Binding-site contacts:
Ligand atom C3 contacts residue ARG185 of chain 1.B at 3.7 Å.
Ligand atom O4 contacts residue ARG185 of chain 1.B at 2.9 Å (salt-bridge).
Ligand atom C2 contacts residue GLU109 of chain 1.B at 4.1 Å.
Ligand atom C1 contacts residue ASN113 of chain 1.B at 1.4 Å.
Ligand atom C2 contacts residue ARG185 of chain 1.B at 4.2 Å.
Ligand atom O5 contacts residue TYR116 of chain 1.B at 3.5 Å.
Ligand atom C1 contacts residue TYR116 of chain 1.B at 4.1 Å (hydrophobic).
Ligand atom C6 contacts residue ARG185 of chain 1.B at 4.3 Å.
Ligand atom O3 contacts residue LEU207 of chain 1.A at 4.4 Å.
Ligand atom C2 contacts residue LEU207 of chain 1.A at 4.3 Å (hydrophobic).
Ligand atom O6 contacts residue TYR116 of chain 1.B at 3.3 Å (h-bond).
Ligand atom C4 contacts residue ARG185 of chain 1.B at 3.5 Å.
Ligand atom O5 contacts residue GLU109 of chain 1.B at 3.5 Å (salt-bridge).
Ligand atom C5 contacts residue ARG185 of chain 1.B at 3.6 Å.
Ligand atom C6 contacts residue ASP208 of chain 1.A at 3.7 Å.
Ligand atom N2 contacts residue ARG185 of chain 1.B at 4.0 Å.
Ligand atom O5 contacts residue PHE189 of chain 1.B at 4.3 Å.
Ligand atom C5 contacts residue PHE189 of chain 1.B at 4.1 Å (hydrophobic).
Ligand atom C5 contacts residue ASN113 of chain 1.B at 3.6 Å.
Ligand atom C1 contacts residue ARG185 of chain 1.B at 4.1 Å.
Ligand atom C2 contacts residue ASN113 of chain 1.B at 2.5 Å.
Ligand atom O5 contacts residue ASN113 of chain 1.B at 2.3 Å (h-bond).
Ligand atom O6 contacts residue ASP208 of chain 1.A at 3.4 Å (salt-bridge).
Ligand atom O6 contacts residue LEU207 of chain 1.A at 3.8 Å.
Ligand atom C7 contacts residue ARG185 of chain 1.B at 3.2 Å.
Ligand atom C4 contacts residue ASN113 of chain 1.B at 4.2 Å.
Ligand atom C5 contacts residue LEU207 of chain 1.A at 4.4 Å (hydrophobic).
Ligand atom C8 contacts residue ARG185 of chain 1.B at 3.7 Å.
Ligand atom O7 contacts residue LEU207 of chain 1.A at 3.5 Å.
Ligand atom O6 contacts residue GLU109 of chain 1.B at 4.3 Å.
Ligand atom C4 contacts residue LEU207 of chain 1.A at 3.9 Å (hydrophobic).
Ligand atom C7 contacts residue ASN113 of chain 1.B at 3.7 Å.
Ligand atom O7 contacts residue ASN113 of chain 1.B at 4.0 Å.
Ligand atom C6 contacts residue PHE189 of chain 1.B at 3.8 Å (hydrophobic).
Ligand atom O7 contacts residue ARG185 of chain 1.B at 2.4 Å (salt-bridge).
Ligand atom C6 contacts residue TYR116 of chain 1.B at 3.7 Å (hydrophobic).
Ligand atom N2 contacts residue ASN113 of chain 1.B at 3.0 Å (h-bond).
Ligand atom C3 contacts residue ASN113 of chain 1.B at 3.8 Å.
Ligand atom O5 contacts residue LEU207 of chain 1.A at 4.2 Å.
Ligand atom C1 contacts residue GLU109 of chain 1.B at 3.6 Å.

A small-molecule ligand and the protein it binds are described below.
Small molecule (SMILES): CC(=O)N[C@H]1[C@H](O[C@H]2[C@H](O)[C@@H](NC(C)=O)CO[C@@H]2CO)O[C@H](CO)[C@@H](O[C@H]2O[C@H](CO)[C@@H](O)[C@H](O)[C@@H]2O)[C@@H]1O

Sequence of chain 1.B:
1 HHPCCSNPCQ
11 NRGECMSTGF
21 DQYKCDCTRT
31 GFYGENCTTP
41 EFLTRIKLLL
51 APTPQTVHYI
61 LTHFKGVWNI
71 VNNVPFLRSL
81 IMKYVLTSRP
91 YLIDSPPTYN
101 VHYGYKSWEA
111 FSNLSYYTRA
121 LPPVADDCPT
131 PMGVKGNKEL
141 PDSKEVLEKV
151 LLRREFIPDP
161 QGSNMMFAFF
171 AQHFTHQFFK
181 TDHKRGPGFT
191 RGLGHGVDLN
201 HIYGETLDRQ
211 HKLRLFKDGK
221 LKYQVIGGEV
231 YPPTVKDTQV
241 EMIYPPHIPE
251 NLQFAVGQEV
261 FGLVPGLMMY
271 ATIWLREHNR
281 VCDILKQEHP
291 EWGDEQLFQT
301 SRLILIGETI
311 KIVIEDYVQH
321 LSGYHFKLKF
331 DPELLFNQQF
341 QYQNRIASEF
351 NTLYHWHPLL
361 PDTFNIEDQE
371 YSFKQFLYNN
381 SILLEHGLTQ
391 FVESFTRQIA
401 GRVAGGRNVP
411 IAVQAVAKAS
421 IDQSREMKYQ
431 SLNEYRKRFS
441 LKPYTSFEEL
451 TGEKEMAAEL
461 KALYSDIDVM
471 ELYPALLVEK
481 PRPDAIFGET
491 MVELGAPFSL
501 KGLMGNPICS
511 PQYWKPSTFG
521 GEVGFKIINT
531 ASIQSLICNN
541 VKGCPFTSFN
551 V

Sequence of chain 1.A:
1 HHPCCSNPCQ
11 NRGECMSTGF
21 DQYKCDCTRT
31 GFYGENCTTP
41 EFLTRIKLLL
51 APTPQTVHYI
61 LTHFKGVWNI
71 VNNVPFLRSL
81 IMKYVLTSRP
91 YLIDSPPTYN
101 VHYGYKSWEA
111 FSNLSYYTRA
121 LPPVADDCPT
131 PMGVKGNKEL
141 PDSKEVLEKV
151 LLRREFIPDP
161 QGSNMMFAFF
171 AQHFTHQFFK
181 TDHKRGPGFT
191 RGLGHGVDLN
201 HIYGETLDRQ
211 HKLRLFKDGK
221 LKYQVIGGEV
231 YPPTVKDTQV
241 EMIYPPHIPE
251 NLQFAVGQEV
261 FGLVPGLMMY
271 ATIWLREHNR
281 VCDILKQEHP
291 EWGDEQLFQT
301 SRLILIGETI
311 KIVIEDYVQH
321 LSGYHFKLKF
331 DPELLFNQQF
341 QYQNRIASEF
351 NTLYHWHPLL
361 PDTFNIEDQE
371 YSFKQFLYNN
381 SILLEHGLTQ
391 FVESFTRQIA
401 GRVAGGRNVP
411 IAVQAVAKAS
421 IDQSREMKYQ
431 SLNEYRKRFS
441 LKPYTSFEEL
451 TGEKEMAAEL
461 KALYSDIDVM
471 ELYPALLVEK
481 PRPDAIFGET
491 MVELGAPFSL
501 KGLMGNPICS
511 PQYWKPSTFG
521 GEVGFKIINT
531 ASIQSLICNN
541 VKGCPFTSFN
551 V